This protein binds this small molecule.
Small molecule (SMILES): CC(=O)N[C@H]1[C@H](O[C@H]2[C@H](O)[C@@H](NC(C)=O)CO[C@@H]2CO)O[C@H](CO)[C@@H](O)[C@@H]1O

Sequence of chain 1.A:
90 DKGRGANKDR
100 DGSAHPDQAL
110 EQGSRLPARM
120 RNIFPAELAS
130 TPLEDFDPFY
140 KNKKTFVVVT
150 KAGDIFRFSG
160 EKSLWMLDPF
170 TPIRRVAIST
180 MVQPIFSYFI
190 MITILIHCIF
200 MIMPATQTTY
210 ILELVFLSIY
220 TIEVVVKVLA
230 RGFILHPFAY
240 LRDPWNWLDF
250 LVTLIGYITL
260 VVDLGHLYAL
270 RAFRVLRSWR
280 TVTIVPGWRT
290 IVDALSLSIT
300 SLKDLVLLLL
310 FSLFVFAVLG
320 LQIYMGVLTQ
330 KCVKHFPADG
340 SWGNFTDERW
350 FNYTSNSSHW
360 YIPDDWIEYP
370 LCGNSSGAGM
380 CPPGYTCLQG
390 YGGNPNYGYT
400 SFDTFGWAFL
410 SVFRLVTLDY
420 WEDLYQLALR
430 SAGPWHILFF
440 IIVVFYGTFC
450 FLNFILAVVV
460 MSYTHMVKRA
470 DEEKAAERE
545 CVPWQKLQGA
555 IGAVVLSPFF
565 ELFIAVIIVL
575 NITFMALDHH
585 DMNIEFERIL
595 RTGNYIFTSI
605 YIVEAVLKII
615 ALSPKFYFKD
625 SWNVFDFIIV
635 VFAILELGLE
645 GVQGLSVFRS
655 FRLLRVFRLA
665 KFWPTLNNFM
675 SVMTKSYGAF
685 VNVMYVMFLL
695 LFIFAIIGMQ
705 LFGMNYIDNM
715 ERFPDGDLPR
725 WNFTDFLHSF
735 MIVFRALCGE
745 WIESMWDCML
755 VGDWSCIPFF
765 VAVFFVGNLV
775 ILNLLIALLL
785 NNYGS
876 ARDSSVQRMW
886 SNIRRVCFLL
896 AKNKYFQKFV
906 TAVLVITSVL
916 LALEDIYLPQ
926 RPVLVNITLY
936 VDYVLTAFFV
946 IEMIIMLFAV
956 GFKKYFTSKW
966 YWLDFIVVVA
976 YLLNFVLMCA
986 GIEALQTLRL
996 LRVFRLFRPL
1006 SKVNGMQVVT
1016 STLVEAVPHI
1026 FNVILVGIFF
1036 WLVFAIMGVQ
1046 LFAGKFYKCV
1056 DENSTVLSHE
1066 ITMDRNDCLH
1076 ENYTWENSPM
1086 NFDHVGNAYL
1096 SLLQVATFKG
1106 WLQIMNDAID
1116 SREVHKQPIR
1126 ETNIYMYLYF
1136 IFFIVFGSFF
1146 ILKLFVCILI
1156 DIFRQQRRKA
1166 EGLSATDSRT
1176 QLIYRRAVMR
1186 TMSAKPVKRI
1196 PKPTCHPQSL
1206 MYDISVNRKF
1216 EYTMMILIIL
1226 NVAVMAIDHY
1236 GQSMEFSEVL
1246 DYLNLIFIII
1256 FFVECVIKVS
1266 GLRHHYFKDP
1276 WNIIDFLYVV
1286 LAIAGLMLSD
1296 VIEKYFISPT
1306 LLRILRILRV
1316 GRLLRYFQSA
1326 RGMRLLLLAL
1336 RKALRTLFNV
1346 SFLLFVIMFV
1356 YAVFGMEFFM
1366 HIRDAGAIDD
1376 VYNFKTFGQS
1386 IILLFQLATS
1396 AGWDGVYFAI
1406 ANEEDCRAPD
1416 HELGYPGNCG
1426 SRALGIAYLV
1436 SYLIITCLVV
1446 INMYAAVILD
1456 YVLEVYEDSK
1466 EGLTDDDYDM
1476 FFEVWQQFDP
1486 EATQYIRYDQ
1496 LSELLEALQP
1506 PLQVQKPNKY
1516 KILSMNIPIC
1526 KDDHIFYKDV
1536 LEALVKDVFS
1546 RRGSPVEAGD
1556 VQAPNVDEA

Binding-site contacts:
Ligand atom C1 contacts residue CYS386 of chain 1.A at 4.2 Å (hydrophobic).
Ligand atom O3 contacts residue LEU387 of chain 1.A at 4.2 Å.
Ligand atom O7 contacts residue THR385 of chain 1.A at 4.2 Å.
Ligand atom O7 contacts residue ASN373 of chain 1.A at 4.0 Å.
Ligand atom N2 contacts residue CYS386 of chain 1.A at 3.6 Å.
Ligand atom C5 contacts residue ASN373 of chain 1.A at 3.8 Å.
Ligand atom N2 contacts residue ASN373 of chain 1.A at 2.6 Å (h-bond).
Ligand atom C3 contacts residue LEU387 of chain 1.A at 4.4 Å (hydrophobic).
Ligand atom C1 contacts residue ASN373 of chain 1.A at 1.5 Å.
Ligand atom C3 contacts residue ASN373 of chain 1.A at 3.7 Å.
Ligand atom O6 contacts residue LEU387 of chain 1.A at 4.2 Å.
Ligand atom O7 contacts residue GLN388 of chain 1.A at 3.6 Å (h-bond).
Ligand atom C2 contacts residue ASN373 of chain 1.A at 2.4 Å.
Ligand atom C8 contacts residue ASN373 of chain 1.A at 3.5 Å.
Ligand atom C4 contacts residue ASN373 of chain 1.A at 4.3 Å.
Ligand atom O5 contacts residue LEU387 of chain 1.A at 4.4 Å.
Ligand atom O5 contacts residue ASN373 of chain 1.A at 2.6 Å (h-bond).
Ligand atom O7 contacts residue GLN329 of chain 1.A at 3.9 Å.
Ligand atom C7 contacts residue GLN388 of chain 1.A at 4.5 Å.
Ligand atom C3 contacts residue CYS386 of chain 1.A at 3.8 Å (hydrophobic).
Ligand atom C7 contacts residue ASN373 of chain 1.A at 3.1 Å.
Ligand atom C2 contacts residue CYS386 of chain 1.A at 4.1 Å (hydrophobic).